Sequence of chain 1.A:
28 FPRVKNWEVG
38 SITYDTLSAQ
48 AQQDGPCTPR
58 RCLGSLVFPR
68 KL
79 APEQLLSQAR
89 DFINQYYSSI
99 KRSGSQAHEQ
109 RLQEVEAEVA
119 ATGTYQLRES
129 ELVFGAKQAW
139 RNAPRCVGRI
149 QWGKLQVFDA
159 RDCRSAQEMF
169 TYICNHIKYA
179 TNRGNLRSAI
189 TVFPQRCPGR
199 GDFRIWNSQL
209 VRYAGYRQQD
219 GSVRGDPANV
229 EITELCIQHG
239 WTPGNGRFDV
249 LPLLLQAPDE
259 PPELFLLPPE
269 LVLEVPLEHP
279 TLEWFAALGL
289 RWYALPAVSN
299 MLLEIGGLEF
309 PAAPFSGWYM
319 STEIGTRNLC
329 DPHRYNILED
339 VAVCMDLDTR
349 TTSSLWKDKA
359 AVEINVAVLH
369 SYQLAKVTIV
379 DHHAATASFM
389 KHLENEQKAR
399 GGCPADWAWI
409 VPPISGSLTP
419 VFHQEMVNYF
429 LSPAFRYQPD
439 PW

This protein binds this small molecule.
Small molecule (SMILES): Cc1cc(N)nc(CCc2cc(F)cc(CC[C@H]3CCCN3)c2)c1

Sequence of chain 1.B:
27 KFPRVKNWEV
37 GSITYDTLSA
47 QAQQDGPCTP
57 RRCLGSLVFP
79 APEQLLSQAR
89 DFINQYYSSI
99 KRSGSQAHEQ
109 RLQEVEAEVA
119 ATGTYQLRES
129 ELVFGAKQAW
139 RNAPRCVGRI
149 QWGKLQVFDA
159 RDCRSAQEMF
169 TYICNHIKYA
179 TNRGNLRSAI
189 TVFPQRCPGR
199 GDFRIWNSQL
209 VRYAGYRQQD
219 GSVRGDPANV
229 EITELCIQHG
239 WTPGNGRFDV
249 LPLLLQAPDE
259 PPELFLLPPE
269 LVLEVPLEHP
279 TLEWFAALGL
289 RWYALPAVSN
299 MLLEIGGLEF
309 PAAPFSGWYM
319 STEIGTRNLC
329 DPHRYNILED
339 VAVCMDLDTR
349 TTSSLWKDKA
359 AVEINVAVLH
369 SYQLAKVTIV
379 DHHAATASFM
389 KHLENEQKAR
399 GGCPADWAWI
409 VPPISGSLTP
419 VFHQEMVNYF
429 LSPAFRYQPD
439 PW

Binding-site contacts:
Ligand atom C18 contacts residue KL41 of chain 1.R at 3.4 Å.
Ligand atom C09 contacts residue TRP407 of chain 1.B at 3.8 Å (hydrophobic).
Ligand atom C04 contacts residue TRP405 of chain 1.A at 4.2 Å (hydrophobic).
Ligand atom C16 contacts residue KL41 of chain 1.R at 3.9 Å.
Ligand atom C05 contacts residue HIS421 of chain 1.A at 4.1 Å.
Ligand atom C03 contacts residue TRP405 of chain 1.A at 3.6 Å (hydrophobic).
Ligand atom C07 contacts residue TRP405 of chain 1.A at 3.6 Å (hydrophobic).
Ligand atom C08 contacts residue VAL64 of chain 1.B at 4.2 Å (hydrophobic).
Ligand atom N02 contacts residue TRP405 of chain 1.A at 4.0 Å.
Ligand atom C05 contacts residue VAL64 of chain 1.B at 3.8 Å (hydrophobic).
Ligand atom C07 contacts residue SER62 of chain 1.B at 3.5 Å.
Ligand atom C04 contacts residue SER62 of chain 1.B at 4.2 Å.
Ligand atom C02 contacts residue TRP407 of chain 1.B at 4.0 Å (hydrophobic).
Ligand atom C02 contacts residue TRP405 of chain 1.A at 4.1 Å (hydrophobic).
Ligand atom N02 contacts residue ALA406 of chain 1.B at 3.2 Å (h-bond).
Ligand atom C07 contacts residue GLU423 of chain 1.A at 3.9 Å.
Ligand atom C05 contacts residue TRP34 of chain 1.A at 4.1 Å (hydrophobic).
Ligand atom C14 contacts residue KL41 of chain 1.R at 3.8 Å.
Ligand atom C07 contacts residue GLN422 of chain 1.A at 3.7 Å.
Ligand atom N02 contacts residue TRP407 of chain 1.B at 3.9 Å.
Ligand atom F13 contacts residue ARG325 of chain 1.B at 3.4 Å.
Ligand atom C03 contacts residue PHE420 of chain 1.A at 3.6 Å (hydrophobic).
Ligand atom C17 contacts residue TRP34 of chain 1.A at 3.6 Å (hydrophobic).
Ligand atom C15 contacts residue KL41 of chain 1.R at 3.5 Å.
Ligand atom C09 contacts residue VAL64 of chain 1.B at 3.6 Å (hydrophobic).
Ligand atom C13 contacts residue KL41 of chain 1.R at 3.9 Å.
Ligand atom C06 contacts residue VAL64 of chain 1.B at 4.1 Å (hydrophobic).
Ligand atom N02 contacts residue PHE420 of chain 1.A at 3.6 Å.
Ligand atom C05 contacts residue PHE420 of chain 1.A at 3.8 Å (hydrophobic).
Ligand atom C16 contacts residue TRP34 of chain 1.A at 4.1 Å (hydrophobic).
Ligand atom C12 contacts residue KL41 of chain 1.R at 4.1 Å.
Ligand atom C23 contacts residue TRP34 of chain 1.A at 3.9 Å (hydrophobic).
Ligand atom C07 contacts residue PHE420 of chain 1.A at 3.5 Å (hydrophobic).
Ligand atom C04 contacts residue PHE420 of chain 1.A at 3.3 Å (hydrophobic).
Ligand atom C23 contacts residue PHE65 of chain 1.B at 4.1 Å (hydrophobic).
Ligand atom C17 contacts residue KL41 of chain 1.R at 3.8 Å.
Ligand atom C02 contacts residue PHE420 of chain 1.A at 3.9 Å (hydrophobic).
Ligand atom F13 contacts residue KL41 of chain 1.R at 3.5 Å.
Ligand atom N01 contacts residue PHE420 of chain 1.A at 3.8 Å.
Ligand atom C07 contacts residue HIS421 of chain 1.A at 4.1 Å.